Sequence of chain 1.C:
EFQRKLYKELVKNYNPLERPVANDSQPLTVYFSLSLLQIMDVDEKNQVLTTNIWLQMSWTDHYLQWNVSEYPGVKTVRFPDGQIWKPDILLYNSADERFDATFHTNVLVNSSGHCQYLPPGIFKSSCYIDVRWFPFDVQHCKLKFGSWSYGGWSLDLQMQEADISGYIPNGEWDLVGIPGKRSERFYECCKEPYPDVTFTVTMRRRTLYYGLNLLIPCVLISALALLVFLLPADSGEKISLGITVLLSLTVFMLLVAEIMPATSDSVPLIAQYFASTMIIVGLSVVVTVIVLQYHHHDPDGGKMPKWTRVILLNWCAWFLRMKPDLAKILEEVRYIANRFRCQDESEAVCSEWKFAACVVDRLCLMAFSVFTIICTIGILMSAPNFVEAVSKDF

Binding-site contacts:
Ligand atom O80 contacts residue ALA522 of chain 1.C at 4.0 Å.
Ligand atom O25 contacts residue TRP315 of chain 1.C at 3.8 Å.
Ligand atom C74 contacts residue MET521 of chain 1.C at 4.3 Å (hydrophobic).
Ligand atom C19 contacts residue PHE319 of chain 1.C at 4.1 Å (hydrophobic).
Ligand atom C22 contacts residue TRP315 of chain 1.C at 3.7 Å (hydrophobic).
Ligand atom O20 contacts residue TRP315 of chain 1.C at 4.1 Å.
Ligand atom C75 contacts residue MET521 of chain 1.C at 4.0 Å (hydrophobic).
Ligand atom C17 contacts residue TRP315 of chain 1.C at 3.9 Å (hydrophobic).
Ligand atom C75 contacts residue ALA522 of chain 1.C at 4.1 Å (hydrophobic).
Ligand atom C09 contacts residue PHE319 of chain 1.C at 3.5 Å (hydrophobic).
Ligand atom C78 contacts residue PHE526 of chain 1.C at 3.9 Å (hydrophobic).
Ligand atom C21 contacts residue TRP315 of chain 1.C at 4.3 Å (hydrophobic).
Ligand atom C18 contacts residue TRP315 of chain 1.C at 3.7 Å (hydrophobic).
Ligand atom C01 contacts residue PHE319 of chain 1.C at 4.2 Å (hydrophobic).
Ligand atom C19 contacts residue TRP315 of chain 1.C at 3.9 Å (hydrophobic).
Ligand atom C78 contacts residue ALA522 of chain 1.C at 4.0 Å (hydrophobic).
Ligand atom C10 contacts residue PHE319 of chain 1.C at 3.9 Å (hydrophobic).
Ligand atom C79 contacts residue ALA522 of chain 1.C at 4.3 Å (hydrophobic).
Ligand atom C10 contacts residue LEU518 of chain 1.C at 4.1 Å (hydrophobic).
Ligand atom C78 contacts residue VAL525 of chain 1.C at 4.3 Å (hydrophobic).
Ligand atom C79 contacts residue PHE526 of chain 1.C at 4.4 Å (hydrophobic).
Ligand atom C12 contacts residue PHE319 of chain 1.C at 3.9 Å (hydrophobic).
Ligand atom C50 contacts residue TRP315 of chain 1.C at 3.9 Å (hydrophobic).
Ligand atom C77 contacts residue VAL525 of chain 1.C at 3.9 Å (hydrophobic).
Ligand atom C19 contacts residue CYS316 of chain 1.C at 4.4 Å (hydrophobic).
Ligand atom C81 contacts residue VAL525 of chain 1.C at 3.8 Å (hydrophobic).
Ligand atom C77 contacts residue ALA522 of chain 1.C at 4.0 Å (hydrophobic).
Ligand atom C24 contacts residue TRP315 of chain 1.C at 4.5 Å (hydrophobic).
Ligand atom C81 contacts residue PHE526 of chain 1.C at 3.6 Å (hydrophobic).
Ligand atom C18 contacts residue TRP318 of chain 1.C at 3.8 Å (hydrophobic).
Ligand atom C75 contacts residue LEU518 of chain 1.C at 3.9 Å (hydrophobic).
Ligand atom C23 contacts residue TRP315 of chain 1.C at 3.9 Å (hydrophobic).

A protein and the small-molecule ligand that binds it are described below.
Small molecule (SMILES): COCC(CCO[C@H]1CC[C@@]2(C)C(=CC[C@H]3[C@@H]4C[C@@H]5O[C@]6(CC[C@@H](C)CO6)[C@@H](C)[C@@H]5[C@@]4(C)CC[C@@H]32)C1)COC